The protein below binds the small molecule below.
Small molecule (SMILES): CC(=O)N[C@H]1[C@H](O[C@H]2[C@H](O)[C@@H](NC(C)=O)CO[C@@H]2CO)O[C@H](CO)[C@@H](O[C@@H]2O[C@H](CO[C@H]3O[C@H](CO)[C@@H](O)[C@H](O)[C@@H]3O)[C@@H](O)[C@H](O[C@H]3O[C@H](CO)[C@@H](O)[C@H](O)[C@@H]3O)[C@@H]2O)[C@@H]1O

Sequence of chain 1.B:
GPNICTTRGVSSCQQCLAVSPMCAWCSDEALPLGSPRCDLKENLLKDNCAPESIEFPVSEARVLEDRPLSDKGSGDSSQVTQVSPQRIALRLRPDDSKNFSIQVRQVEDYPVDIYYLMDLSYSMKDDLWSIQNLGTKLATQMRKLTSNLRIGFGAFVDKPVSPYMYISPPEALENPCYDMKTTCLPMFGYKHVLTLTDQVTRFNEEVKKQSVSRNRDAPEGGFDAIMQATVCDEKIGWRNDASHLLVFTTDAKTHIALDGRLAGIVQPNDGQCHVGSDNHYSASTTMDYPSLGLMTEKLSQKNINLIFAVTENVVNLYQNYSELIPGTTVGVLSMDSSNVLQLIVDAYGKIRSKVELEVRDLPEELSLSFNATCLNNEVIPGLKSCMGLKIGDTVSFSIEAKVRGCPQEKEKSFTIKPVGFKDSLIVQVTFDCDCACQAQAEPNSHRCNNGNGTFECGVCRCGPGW

Sequence of chain 1.A:
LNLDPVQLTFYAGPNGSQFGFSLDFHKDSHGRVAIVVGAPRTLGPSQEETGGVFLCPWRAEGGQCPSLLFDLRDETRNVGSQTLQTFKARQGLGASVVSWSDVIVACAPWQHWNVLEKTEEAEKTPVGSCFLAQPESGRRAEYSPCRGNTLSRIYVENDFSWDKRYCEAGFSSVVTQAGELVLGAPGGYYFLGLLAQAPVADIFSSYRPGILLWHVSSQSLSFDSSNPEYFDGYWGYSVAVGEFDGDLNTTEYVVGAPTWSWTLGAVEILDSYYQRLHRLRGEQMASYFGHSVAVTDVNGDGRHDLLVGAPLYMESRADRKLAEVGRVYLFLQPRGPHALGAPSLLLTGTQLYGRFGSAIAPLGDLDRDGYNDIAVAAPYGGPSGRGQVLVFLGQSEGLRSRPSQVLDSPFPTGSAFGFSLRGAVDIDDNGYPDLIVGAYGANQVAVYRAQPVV

Binding-site contacts:
Ligand atom O5 contacts residue ASN320 of chain 1.B at 2.3 Å (h-bond).
Ligand atom C8 contacts residue ASN320 of chain 1.B at 4.4 Å.
Ligand atom N2 contacts residue ASN320 of chain 1.B at 2.9 Å (h-bond).
Ligand atom C7 contacts residue ASN316 of chain 1.B at 4.2 Å.
Ligand atom C8 contacts residue TRP262 of chain 1.A at 4.2 Å (hydrophobic).
Ligand atom C7 contacts residue LEU317 of chain 1.B at 4.1 Å (hydrophobic).
Ligand atom O6 contacts residue ARG281 of chain 1.A at 4.2 Å.
Ligand atom O7 contacts residue TRP262 of chain 1.A at 4.2 Å.
Ligand atom O7 contacts residue MET285 of chain 1.A at 3.8 Å.
Ligand atom O6 contacts residue ARG281 of chain 1.A at 3.5 Å (salt-bridge).
Ligand atom C5 contacts residue ASN320 of chain 1.B at 3.7 Å.
Ligand atom C3 contacts residue ASN320 of chain 1.B at 3.7 Å.
Ligand atom C1 contacts residue ASN320 of chain 1.B at 1.6 Å.
Ligand atom C4 contacts residue ASN320 of chain 1.B at 4.1 Å.
Ligand atom O7 contacts residue ASN320 of chain 1.B at 2.9 Å (h-bond).
Ligand atom C8 contacts residue ASN316 of chain 1.B at 3.8 Å.
Ligand atom O4 contacts residue SO41 of chain 1.S at 2.7 Å (h-bond).
Ligand atom C4 contacts residue SO41 of chain 1.S at 3.3 Å.
Ligand atom O7 contacts residue LEU317 of chain 1.B at 4.4 Å.
Ligand atom C7 contacts residue ASN320 of chain 1.B at 3.1 Å.
Ligand atom C6 contacts residue ARG281 of chain 1.A at 3.6 Å.
Ligand atom C6 contacts residue SO41 of chain 1.S at 3.5 Å.
Ligand atom N2 contacts residue ASN316 of chain 1.B at 3.9 Å.
Ligand atom C1 contacts residue ASN316 of chain 1.B at 4.1 Å.
Ligand atom C2 contacts residue ASN320 of chain 1.B at 2.4 Å.
Ligand atom C8 contacts residue LEU317 of chain 1.B at 3.5 Å (hydrophobic).
Ligand atom C6 contacts residue ARG281 of chain 1.A at 3.8 Å.
Ligand atom C5 contacts residue SO41 of chain 1.S at 4.0 Å.